The protein below binds the small molecule below.
Small molecule (SMILES): CC(=O)N[C@@H]1[C@@H](O)[C@H](O)[C@@H](CO)O[C@H]1O

Sequence of chain 44.H:
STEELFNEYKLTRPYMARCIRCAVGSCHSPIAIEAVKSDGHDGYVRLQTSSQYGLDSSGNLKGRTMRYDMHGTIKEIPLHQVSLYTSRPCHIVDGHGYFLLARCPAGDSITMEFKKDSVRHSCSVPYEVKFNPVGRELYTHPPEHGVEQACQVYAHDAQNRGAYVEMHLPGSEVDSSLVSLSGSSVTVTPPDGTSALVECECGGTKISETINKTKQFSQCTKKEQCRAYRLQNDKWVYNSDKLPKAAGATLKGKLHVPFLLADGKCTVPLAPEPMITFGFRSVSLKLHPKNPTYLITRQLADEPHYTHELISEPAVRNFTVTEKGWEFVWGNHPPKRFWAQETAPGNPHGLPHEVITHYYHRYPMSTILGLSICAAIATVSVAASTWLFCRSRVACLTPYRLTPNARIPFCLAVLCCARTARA

Binding-site contacts:
Ligand atom N2 contacts residue ASN212 of chain 44.H at 2.9 Å (h-bond).
Ligand atom C1 contacts residue ASN212 of chain 44.H at 1.4 Å.
Ligand atom C3 contacts residue ASN212 of chain 44.H at 3.8 Å.
Ligand atom C2 contacts residue ASN212 of chain 44.H at 2.5 Å.
Ligand atom C1 contacts residue ILE211 of chain 44.H at 4.3 Å (hydrophobic).
Ligand atom C7 contacts residue ASN212 of chain 44.H at 4.0 Å.
Ligand atom C5 contacts residue ASN212 of chain 44.H at 3.7 Å.
Ligand atom O5 contacts residue ASN212 of chain 44.H at 2.4 Å (h-bond).
Ligand atom N2 contacts residue ILE211 of chain 44.H at 4.5 Å.
Ligand atom C4 contacts residue ASN212 of chain 44.H at 4.2 Å.
Ligand atom O6 contacts residue ASN212 of chain 44.H at 4.3 Å.